Binding-site contacts:
Ligand atom CGB contacts residue PHE167 of chain 1.A at 4.3 Å (hydrophobic).
Ligand atom CAB contacts residue THR228 of chain 1.A at 4.3 Å.
Ligand atom CBA contacts residue MET61 of chain 1.A at 3.6 Å (hydrophobic).
Ligand atom CE3 contacts residue THR228 of chain 1.A at 3.9 Å.
Ligand atom CA contacts residue VAL82 of chain 1.A at 3.9 Å (hydrophobic).
Ligand atom CB contacts residue ASN84 of chain 1.A at 3.6 Å.
Ligand atom CZB contacts residue PHE167 of chain 1.A at 3.8 Å (hydrophobic).
Ligand atom CAA contacts residue HEM1 of chain 1.B at 3.8 Å.
Ligand atom CZB contacts residue VAL77 of chain 1.A at 3.7 Å (hydrophobic).
Ligand atom CB contacts residue HEM1 of chain 1.B at 4.0 Å.
Ligand atom CGB contacts residue THR228 of chain 1.A at 4.2 Å.
Ligand atom CAB contacts residue ASN84 of chain 1.A at 4.3 Å.
Ligand atom CD4 contacts residue VAL77 of chain 1.A at 4.3 Å (hydrophobic).
Ligand atom OA contacts residue VAL82 of chain 1.A at 3.5 Å.
Ligand atom OB contacts residue ASN84 of chain 1.A at 3.0 Å (h-bond).
Ligand atom NB contacts residue VAL81 of chain 1.A at 3.8 Å.
Ligand atom OHB contacts residue VAL77 of chain 1.A at 3.8 Å.
Ligand atom CBA contacts residue HEM1 of chain 1.B at 3.8 Å.
Ligand atom NA contacts residue ASN84 of chain 1.A at 4.1 Å.
Ligand atom CE4 contacts residue PHE167 of chain 1.A at 4.0 Å (hydrophobic).
Ligand atom CAA contacts residue VAL82 of chain 1.A at 3.5 Å (hydrophobic).
Ligand atom OHB contacts residue ALA166 of chain 1.A at 3.6 Å.
Ligand atom NA contacts residue VAL82 of chain 1.A at 4.0 Å.
Ligand atom NA contacts residue HEM1 of chain 1.B at 3.1 Å (h-bond).
Ligand atom CA contacts residue VAL81 of chain 1.A at 3.9 Å (hydrophobic).
Ligand atom CD3 contacts residue THR228 of chain 1.A at 3.5 Å.
Ligand atom CB contacts residue VAL81 of chain 1.A at 4.3 Å (hydrophobic).
Ligand atom CE3 contacts residue TRP181 of chain 1.A at 4.4 Å (hydrophobic).
Ligand atom CD4 contacts residue PHE167 of chain 1.A at 4.1 Å (hydrophobic).
Ligand atom CE4 contacts residue VAL77 of chain 1.A at 3.6 Å (hydrophobic).
Ligand atom OA contacts residue VAL81 of chain 1.A at 4.2 Å.
Ligand atom CD3 contacts residue PHE167 of chain 1.A at 4.0 Å (hydrophobic).
Ligand atom OHB contacts residue TRP181 of chain 1.A at 4.3 Å.
Ligand atom CAB contacts residue VAL81 of chain 1.A at 4.2 Å (hydrophobic).
Ligand atom CAA contacts residue MET61 of chain 1.A at 3.9 Å (hydrophobic).
Ligand atom OHB contacts residue PHE167 of chain 1.A at 4.2 Å.
Ligand atom CBB contacts residue THR228 of chain 1.A at 4.4 Å.
Ligand atom CE3 contacts residue PHE167 of chain 1.A at 3.8 Å (hydrophobic).
Ligand atom CE4 contacts residue THR76 of chain 1.A at 4.2 Å.
Ligand atom OB contacts residue HEM1 of chain 1.B at 3.5 Å.

This protein binds this small molecule.
Small molecule (SMILES): C[C@@H]1NC(=O)[C@H](Cc2ccc(O)cc2)NC1=O

Sequence of chain 1.A:
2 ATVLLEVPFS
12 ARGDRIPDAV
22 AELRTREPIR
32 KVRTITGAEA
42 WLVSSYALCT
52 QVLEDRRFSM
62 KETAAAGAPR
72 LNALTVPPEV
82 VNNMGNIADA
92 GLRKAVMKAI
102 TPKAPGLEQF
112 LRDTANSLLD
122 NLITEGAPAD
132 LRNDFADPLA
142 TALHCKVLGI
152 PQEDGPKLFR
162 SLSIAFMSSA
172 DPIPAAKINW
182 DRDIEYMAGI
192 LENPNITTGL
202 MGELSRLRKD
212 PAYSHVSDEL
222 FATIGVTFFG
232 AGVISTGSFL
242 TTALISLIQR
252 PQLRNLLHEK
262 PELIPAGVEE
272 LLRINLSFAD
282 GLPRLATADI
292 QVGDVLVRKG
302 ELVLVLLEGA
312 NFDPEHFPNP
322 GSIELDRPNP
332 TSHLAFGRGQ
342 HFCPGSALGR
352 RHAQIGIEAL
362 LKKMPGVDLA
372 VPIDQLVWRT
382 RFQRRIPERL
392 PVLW